Sequence of chain 1.C:
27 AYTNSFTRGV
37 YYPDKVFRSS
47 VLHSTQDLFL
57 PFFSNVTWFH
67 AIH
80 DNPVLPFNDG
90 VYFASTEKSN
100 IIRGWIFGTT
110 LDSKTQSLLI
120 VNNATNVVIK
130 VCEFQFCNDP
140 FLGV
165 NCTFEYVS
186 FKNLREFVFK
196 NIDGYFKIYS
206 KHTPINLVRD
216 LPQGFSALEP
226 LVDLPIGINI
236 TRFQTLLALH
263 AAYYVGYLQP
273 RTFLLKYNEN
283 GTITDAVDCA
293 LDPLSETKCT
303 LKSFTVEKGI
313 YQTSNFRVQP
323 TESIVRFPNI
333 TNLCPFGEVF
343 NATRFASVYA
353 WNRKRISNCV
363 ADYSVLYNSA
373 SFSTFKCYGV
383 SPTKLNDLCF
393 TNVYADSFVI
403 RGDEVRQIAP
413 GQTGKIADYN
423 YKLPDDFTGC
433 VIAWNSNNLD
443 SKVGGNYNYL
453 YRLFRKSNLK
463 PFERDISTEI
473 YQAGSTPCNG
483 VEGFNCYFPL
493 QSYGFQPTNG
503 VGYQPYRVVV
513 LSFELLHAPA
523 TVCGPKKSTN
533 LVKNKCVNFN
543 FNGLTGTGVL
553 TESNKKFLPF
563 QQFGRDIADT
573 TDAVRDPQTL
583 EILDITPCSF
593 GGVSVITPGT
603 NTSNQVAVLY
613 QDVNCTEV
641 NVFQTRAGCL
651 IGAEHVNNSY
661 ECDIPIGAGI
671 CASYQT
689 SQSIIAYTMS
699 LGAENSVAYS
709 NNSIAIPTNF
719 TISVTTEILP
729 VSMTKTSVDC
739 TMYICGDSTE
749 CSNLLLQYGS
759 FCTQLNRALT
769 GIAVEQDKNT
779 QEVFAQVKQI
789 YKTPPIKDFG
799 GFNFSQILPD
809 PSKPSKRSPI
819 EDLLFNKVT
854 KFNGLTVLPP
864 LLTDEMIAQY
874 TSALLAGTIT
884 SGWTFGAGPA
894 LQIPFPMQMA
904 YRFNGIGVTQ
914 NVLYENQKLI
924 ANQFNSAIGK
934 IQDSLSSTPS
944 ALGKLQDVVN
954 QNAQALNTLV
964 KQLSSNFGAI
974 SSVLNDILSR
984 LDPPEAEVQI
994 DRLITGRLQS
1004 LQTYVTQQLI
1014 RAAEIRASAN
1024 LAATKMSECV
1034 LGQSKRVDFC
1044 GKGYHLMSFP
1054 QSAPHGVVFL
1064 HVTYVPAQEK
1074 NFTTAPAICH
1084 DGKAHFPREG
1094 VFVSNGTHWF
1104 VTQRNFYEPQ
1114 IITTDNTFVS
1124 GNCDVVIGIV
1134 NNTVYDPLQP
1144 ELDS

Binding-site contacts:
Ligand atom C5 contacts residue ASN282 of chain 1.C at 3.8 Å.
Ligand atom O5 contacts residue GLU281 of chain 1.C at 4.0 Å.
Ligand atom C7 contacts residue ASN282 of chain 1.C at 4.2 Å.
Ligand atom C1 contacts residue ASN282 of chain 1.C at 1.4 Å.
Ligand atom C4 contacts residue ASN282 of chain 1.C at 4.2 Å.
Ligand atom C8 contacts residue ASN282 of chain 1.C at 4.1 Å.
Ligand atom O6 contacts residue GLU281 of chain 1.C at 3.9 Å.
Ligand atom O3 contacts residue ASN282 of chain 1.C at 2.5 Å (h-bond).
Ligand atom O5 contacts residue ASN282 of chain 1.C at 2.4 Å (h-bond).
Ligand atom C6 contacts residue GLU281 of chain 1.C at 3.2 Å.
Ligand atom C7 contacts residue LYS558 of chain 1.B at 4.4 Å.
Ligand atom O3 contacts residue GLU281 of chain 1.C at 4.5 Å.
Ligand atom C8 contacts residue LYS558 of chain 1.B at 3.8 Å.
Ligand atom N2 contacts residue ASN282 of chain 1.C at 3.4 Å (h-bond).
Ligand atom C5 contacts residue GLU281 of chain 1.C at 4.4 Å.
Ligand atom C3 contacts residue ASN282 of chain 1.C at 3.4 Å.
Ligand atom C2 contacts residue ASN282 of chain 1.C at 2.4 Å.

Sequence of chain 1.B:
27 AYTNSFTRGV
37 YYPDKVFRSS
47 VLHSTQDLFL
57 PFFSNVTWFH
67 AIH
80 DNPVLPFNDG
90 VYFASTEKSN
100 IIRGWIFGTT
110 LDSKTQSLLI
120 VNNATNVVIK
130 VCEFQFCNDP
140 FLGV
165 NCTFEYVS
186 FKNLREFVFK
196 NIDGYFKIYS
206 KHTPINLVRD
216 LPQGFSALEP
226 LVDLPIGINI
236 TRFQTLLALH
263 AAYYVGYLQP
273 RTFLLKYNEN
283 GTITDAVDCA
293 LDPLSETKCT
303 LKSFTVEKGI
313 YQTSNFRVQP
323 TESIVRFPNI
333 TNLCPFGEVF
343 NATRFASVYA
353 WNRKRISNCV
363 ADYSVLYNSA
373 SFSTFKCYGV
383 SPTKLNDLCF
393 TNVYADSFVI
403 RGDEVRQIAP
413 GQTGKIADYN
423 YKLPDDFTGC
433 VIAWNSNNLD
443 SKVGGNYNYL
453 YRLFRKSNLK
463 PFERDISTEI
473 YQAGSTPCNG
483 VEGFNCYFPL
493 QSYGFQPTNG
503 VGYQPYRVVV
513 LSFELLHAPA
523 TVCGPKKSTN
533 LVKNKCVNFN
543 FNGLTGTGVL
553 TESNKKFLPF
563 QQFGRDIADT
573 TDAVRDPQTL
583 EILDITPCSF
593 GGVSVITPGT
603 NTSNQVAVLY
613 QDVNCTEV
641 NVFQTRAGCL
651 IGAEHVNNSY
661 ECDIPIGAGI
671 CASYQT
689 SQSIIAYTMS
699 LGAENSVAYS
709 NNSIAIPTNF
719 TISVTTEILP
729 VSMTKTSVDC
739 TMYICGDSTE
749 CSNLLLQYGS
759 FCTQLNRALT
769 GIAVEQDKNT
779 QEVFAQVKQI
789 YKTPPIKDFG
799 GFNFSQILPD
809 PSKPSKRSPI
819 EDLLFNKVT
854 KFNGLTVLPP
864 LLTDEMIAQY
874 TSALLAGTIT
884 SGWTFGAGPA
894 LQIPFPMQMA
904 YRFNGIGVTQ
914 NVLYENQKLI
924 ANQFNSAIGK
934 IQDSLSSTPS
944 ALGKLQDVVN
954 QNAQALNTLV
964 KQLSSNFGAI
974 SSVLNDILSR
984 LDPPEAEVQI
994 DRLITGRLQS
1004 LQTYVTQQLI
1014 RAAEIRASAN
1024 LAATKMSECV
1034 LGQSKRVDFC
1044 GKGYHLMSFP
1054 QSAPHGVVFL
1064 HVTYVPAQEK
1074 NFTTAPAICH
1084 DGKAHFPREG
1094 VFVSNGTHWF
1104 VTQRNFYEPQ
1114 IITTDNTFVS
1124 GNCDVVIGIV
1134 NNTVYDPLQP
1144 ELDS

The protein below binds the small molecule below.
Small molecule (SMILES): CC(=O)N[C@@H]1[C@@H](O)[C@H](O)[C@@H](CO)O[C@H]1O